Sequence of chain 1.A:
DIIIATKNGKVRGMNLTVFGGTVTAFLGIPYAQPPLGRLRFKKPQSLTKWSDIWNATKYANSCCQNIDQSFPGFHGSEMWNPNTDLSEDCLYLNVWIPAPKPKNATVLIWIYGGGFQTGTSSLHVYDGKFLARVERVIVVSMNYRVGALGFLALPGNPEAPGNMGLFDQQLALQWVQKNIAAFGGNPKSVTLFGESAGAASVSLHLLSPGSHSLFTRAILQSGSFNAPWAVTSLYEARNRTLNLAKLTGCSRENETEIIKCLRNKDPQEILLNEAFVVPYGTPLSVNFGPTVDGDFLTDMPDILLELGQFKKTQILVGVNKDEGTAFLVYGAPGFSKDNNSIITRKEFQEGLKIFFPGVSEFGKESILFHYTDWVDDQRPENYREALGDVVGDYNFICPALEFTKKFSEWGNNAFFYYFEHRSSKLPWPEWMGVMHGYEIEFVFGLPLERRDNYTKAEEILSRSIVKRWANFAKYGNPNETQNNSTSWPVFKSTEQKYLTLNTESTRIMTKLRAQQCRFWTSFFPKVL

A protein and the small-molecule ligand that binds it are described below.
Small molecule (SMILES): C#CCN1CCC[C@H](CN(CCOC)C(=O)c2ccc3ccccc3c2)C1

Binding-site contacts:
Ligand atom CAX contacts residue LEU286 of chain 1.A at 4.0 Å (hydrophobic).
Ligand atom CAW contacts residue GLY117 of chain 1.A at 3.6 Å.
Ligand atom CAO contacts residue ASP70 of chain 1.A at 3.8 Å.
Ligand atom CBA contacts residue PHE329 of chain 1.A at 4.0 Å (hydrophobic).
Ligand atom CAP contacts residue ASN68 of chain 1.A at 3.6 Å.
Ligand atom CAZ contacts residue HIS438 of chain 1.A at 4.1 Å.
Ligand atom CAD contacts residue PHE329 of chain 1.A at 4.2 Å (hydrophobic).
Ligand atom OAA contacts residue GLY116 of chain 1.A at 3.9 Å.
Ligand atom CAT contacts residue LEU286 of chain 1.A at 4.2 Å (hydrophobic).
Ligand atom CAV contacts residue PHE329 of chain 1.A at 3.9 Å (hydrophobic).
Ligand atom CBA contacts residue SER198 of chain 1.A at 3.3 Å.
Ligand atom CBA contacts residue GLY117 of chain 1.A at 3.9 Å.
Ligand atom NAM contacts residue ASP70 of chain 1.A at 4.0 Å.
Ligand atom CAS contacts residue PRO285 of chain 1.A at 4.0 Å (hydrophobic).
Ligand atom CAY contacts residue SER198 of chain 1.A at 4.3 Å.
Ligand atom CAU contacts residue GLY117 of chain 1.A at 3.8 Å.
Ligand atom CAX contacts residue VAL288 of chain 1.A at 4.3 Å (hydrophobic).
Ligand atom CAE contacts residue TYR332 of chain 1.A at 4.0 Å (hydrophobic).
Ligand atom CAY contacts residue TRP231 of chain 1.A at 3.7 Å (hydrophobic).
Ligand atom CAO contacts residue THR120 of chain 1.A at 4.1 Å.
Ligand atom CAU contacts residue PHE329 of chain 1.A at 4.3 Å (hydrophobic).
Ligand atom CAZ contacts residue PHE329 of chain 1.A at 4.2 Å (hydrophobic).
Ligand atom CAT contacts residue SER287 of chain 1.A at 4.0 Å.
Ligand atom CBA contacts residue HIS438 of chain 1.A at 4.0 Å.
Ligand atom CAU contacts residue GLY116 of chain 1.A at 4.0 Å.
Ligand atom CAO contacts residue ILE69 of chain 1.A at 4.1 Å (hydrophobic).
Ligand atom CAV contacts residue GLY117 of chain 1.A at 3.6 Å.
Ligand atom CAP contacts residue ASP70 of chain 1.A at 3.3 Å.
Ligand atom CAT contacts residue PRO285 of chain 1.A at 3.9 Å (hydrophobic).
Ligand atom CAQ contacts residue TYR332 of chain 1.A at 4.3 Å (hydrophobic).
Ligand atom CAW contacts residue PHE329 of chain 1.A at 4.1 Å (hydrophobic).
Ligand atom OAA contacts residue THR120 of chain 1.A at 3.5 Å (h-bond).
Ligand atom CAT contacts residue GLY117 of chain 1.A at 4.0 Å.
Ligand atom CAY contacts residue PHE398 of chain 1.A at 4.3 Å (hydrophobic).
Ligand atom CAP contacts residue THR120 of chain 1.A at 3.2 Å.
Ligand atom CAQ contacts residue ASP70 of chain 1.A at 3.4 Å.
Ligand atom CAX contacts residue GLY117 of chain 1.A at 4.0 Å.
Ligand atom CAZ contacts residue PHE398 of chain 1.A at 4.0 Å (hydrophobic).
Ligand atom CAP contacts residue ILE69 of chain 1.A at 3.7 Å (hydrophobic).
Ligand atom CAZ contacts residue SER198 of chain 1.A at 3.1 Å.